Sequence of chain 28.A:
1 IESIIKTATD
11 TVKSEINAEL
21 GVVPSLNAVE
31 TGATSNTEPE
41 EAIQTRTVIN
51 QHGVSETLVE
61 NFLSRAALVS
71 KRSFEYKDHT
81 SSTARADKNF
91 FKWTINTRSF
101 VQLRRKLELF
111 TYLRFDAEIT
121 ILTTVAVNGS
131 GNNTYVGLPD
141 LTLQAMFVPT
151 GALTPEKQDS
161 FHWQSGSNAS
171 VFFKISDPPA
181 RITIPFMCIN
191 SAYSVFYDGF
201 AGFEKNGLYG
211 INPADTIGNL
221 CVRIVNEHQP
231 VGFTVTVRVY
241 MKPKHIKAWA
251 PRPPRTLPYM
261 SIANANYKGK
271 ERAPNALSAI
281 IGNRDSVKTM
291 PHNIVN

A small-molecule ligand and the protein it binds are described below.
Small molecule (SMILES): Cc1cc(-c2noc(C(F)(F)F)n2)ccc1OCCCc1cc(C(=O)N(C)C)no1

Binding-site contacts:
Ligand atom N28 contacts residue TYR193 of chain 28.A at 3.4 Å.
Ligand atom F26 contacts residue MET146 of chain 28.A at 3.2 Å.
Ligand atom C30 contacts residue TYR193 of chain 28.A at 3.8 Å (hydrophobic).
Ligand atom N20 contacts residue ILE184 of chain 28.A at 3.8 Å.
Ligand atom C13 contacts residue ILE119 of chain 28.A at 3.4 Å (hydrophobic).
Ligand atom C06 contacts residue TYR193 of chain 28.A at 3.8 Å (hydrophobic).
Ligand atom C08 contacts residue ALA117 of chain 28.A at 3.8 Å (hydrophobic).
Ligand atom F26 contacts residue ALA145 of chain 28.A at 2.9 Å.
Ligand atom C29 contacts residue SER194 of chain 28.A at 3.5 Å.
Ligand atom C05 contacts residue TYR193 of chain 28.A at 3.3 Å (hydrophobic).
Ligand atom C21 contacts residue PHE147 of chain 28.A at 3.8 Å (hydrophobic).
Ligand atom C22 contacts residue PHE147 of chain 28.A at 3.8 Å (hydrophobic).
Ligand atom O10 contacts residue ILE95 of chain 28.A at 3.3 Å.
Ligand atom F24 contacts residue ILE182 of chain 28.A at 3.6 Å.
Ligand atom F24 contacts residue ALA169 of chain 28.A at 3.3 Å.
Ligand atom C04 contacts residue TYR193 of chain 28.A at 3.8 Å (hydrophobic).
Ligand atom C07 contacts residue TYR193 of chain 28.A at 3.6 Å (hydrophobic).
Ligand atom O23 contacts residue LEU220 of chain 28.A at 3.2 Å.
Ligand atom C22 contacts residue ALA145 of chain 28.A at 3.6 Å (hydrophobic).
Ligand atom C14 contacts residue ILE119 of chain 28.A at 3.6 Å (hydrophobic).
Ligand atom C29 contacts residue VAL195 of chain 28.A at 3.4 Å (hydrophobic).
Ligand atom N20 contacts residue PHE147 of chain 28.A at 3.4 Å.
Ligand atom O01 contacts residue PHE115 of chain 28.A at 3.5 Å.
Ligand atom N19 contacts residue LEU220 of chain 28.A at 3.1 Å.
Ligand atom C17 contacts residue ILE184 of chain 28.A at 3.4 Å (hydrophobic).
Ligand atom N20 contacts residue ILE182 of chain 28.A at 3.3 Å.
Ligand atom F25 contacts residue ALA145 of chain 28.A at 3.0 Å.
Ligand atom C21 contacts residue ILE182 of chain 28.A at 3.4 Å (hydrophobic).
Ligand atom C22 contacts residue ALA169 of chain 28.A at 3.5 Å (hydrophobic).
Ligand atom F25 contacts residue VAL171 of chain 28.A at 3.1 Å.
Ligand atom C12 contacts residue ILE119 of chain 28.A at 3.4 Å (hydrophobic).
Ligand atom N02 contacts residue THR97 of chain 28.A at 3.4 Å.
Ligand atom C29 contacts residue TYR193 of chain 28.A at 3.5 Å (hydrophobic).
Ligand atom F26 contacts residue ALA169 of chain 28.A at 2.5 Å.
Ligand atom C30 contacts residue PHE115 of chain 28.A at 3.6 Å (hydrophobic).
Ligand atom F26 contacts residue PHE147 of chain 28.A at 2.6 Å.
Ligand atom C16 contacts residue ILE184 of chain 28.A at 3.2 Å (hydrophobic).
Ligand atom N02 contacts residue PHE115 of chain 28.A at 3.6 Å.
Ligand atom C08 contacts residue MET241 of chain 28.A at 3.6 Å (hydrophobic).
Ligand atom O01 contacts residue THR97 of chain 28.A at 3.6 Å.

Sequence of chain 28.B:
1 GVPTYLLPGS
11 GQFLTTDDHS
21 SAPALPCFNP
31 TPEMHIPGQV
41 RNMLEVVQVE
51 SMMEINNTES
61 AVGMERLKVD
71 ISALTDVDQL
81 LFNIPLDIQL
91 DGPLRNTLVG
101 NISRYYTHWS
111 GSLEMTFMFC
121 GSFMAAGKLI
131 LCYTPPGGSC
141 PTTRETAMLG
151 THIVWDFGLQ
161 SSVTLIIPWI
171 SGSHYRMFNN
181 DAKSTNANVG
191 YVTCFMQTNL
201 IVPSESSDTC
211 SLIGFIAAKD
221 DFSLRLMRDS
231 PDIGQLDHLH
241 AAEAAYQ